Binding-site contacts:
Ligand atom O4' contacts residue GLY408 of chain 1.E at 3.2 Å.
Ligand atom O2G contacts residue GLY248 of chain 1.E at 3.6 Å (h-bond).
Ligand atom C5' contacts residue ALA409 of chain 1.E at 3.7 Å (hydrophobic).
Ligand atom S1G contacts residue THR252 of chain 1.E at 3.5 Å (h-bond).
Ligand atom O1B contacts residue LYS251 of chain 1.E at 3.6 Å.
Ligand atom O4' contacts residue ALA409 of chain 1.E at 3.1 Å (h-bond).
Ligand atom N6 contacts residue GLY207 of chain 1.E at 3.1 Å (h-bond).
Ligand atom N1 contacts residue GLY207 of chain 1.E at 3.1 Å (h-bond).
Ligand atom C6 contacts residue GLY207 of chain 1.E at 3.7 Å.
Ligand atom O3G contacts residue ARG359 of chain 1.F at 2.4 Å (salt-bridge).
Ligand atom O3A contacts residue GLY250 of chain 1.E at 3.0 Å (h-bond).
Ligand atom C6 contacts residue ILE380 of chain 1.E at 3.7 Å (hydrophobic).
Ligand atom O2B contacts residue THR249 of chain 1.E at 3.1 Å (h-bond).
Ligand atom N1 contacts residue ASP205 of chain 1.E at 3.6 Å.
Ligand atom C2 contacts residue ASP205 of chain 1.E at 3.2 Å.
Ligand atom N1 contacts residue ILE206 of chain 1.E at 3.6 Å.
Ligand atom O3A contacts residue THR249 of chain 1.E at 3.9 Å.
Ligand atom S1G contacts residue ARG359 of chain 1.F at 3.3 Å (salt-bridge).
Ligand atom C2 contacts residue ILE383 of chain 1.E at 3.6 Å (hydrophobic).
Ligand atom O3A contacts residue GLY248 of chain 1.E at 3.4 Å.
Ligand atom PB contacts residue GLY250 of chain 1.E at 3.5 Å.
Ligand atom N7 contacts residue THR249 of chain 1.E at 3.0 Å (h-bond).
Ligand atom C8 contacts residue GLY408 of chain 1.E at 3.6 Å.
Ligand atom O3B contacts residue GLY248 of chain 1.E at 3.5 Å.
Ligand atom N1 contacts residue ILE380 of chain 1.E at 3.4 Å.
Ligand atom PB contacts residue LYS251 of chain 1.E at 3.8 Å.
Ligand atom O2' contacts residue HIS384 of chain 1.E at 3.8 Å.
Ligand atom C5' contacts residue GLY248 of chain 1.E at 3.6 Å.
Ligand atom N7 contacts residue GLY250 of chain 1.E at 3.8 Å.
Ligand atom C8 contacts residue THR249 of chain 1.E at 3.7 Å.
Ligand atom O2B contacts residue GLY250 of chain 1.E at 2.9 Å (h-bond).
Ligand atom C8 contacts residue GLY250 of chain 1.E at 3.8 Å.
Ligand atom PB contacts residue GLY248 of chain 1.E at 3.7 Å.
Ligand atom PG contacts residue ARG359 of chain 1.F at 3.8 Å.
Ligand atom O1B contacts residue THR252 of chain 1.E at 2.8 Å (h-bond).
Ligand atom C2 contacts residue ILE380 of chain 1.E at 3.6 Å (hydrophobic).
Ligand atom C1' contacts residue GLY408 of chain 1.E at 3.7 Å.
Ligand atom O2B contacts residue LYS251 of chain 1.E at 2.9 Å (salt-bridge).
Ligand atom O2B contacts residue GLY248 of chain 1.E at 3.3 Å (h-bond).
Ligand atom O2G contacts residue LYS251 of chain 1.E at 2.9 Å (salt-bridge).

Sequence of chain 1.E:
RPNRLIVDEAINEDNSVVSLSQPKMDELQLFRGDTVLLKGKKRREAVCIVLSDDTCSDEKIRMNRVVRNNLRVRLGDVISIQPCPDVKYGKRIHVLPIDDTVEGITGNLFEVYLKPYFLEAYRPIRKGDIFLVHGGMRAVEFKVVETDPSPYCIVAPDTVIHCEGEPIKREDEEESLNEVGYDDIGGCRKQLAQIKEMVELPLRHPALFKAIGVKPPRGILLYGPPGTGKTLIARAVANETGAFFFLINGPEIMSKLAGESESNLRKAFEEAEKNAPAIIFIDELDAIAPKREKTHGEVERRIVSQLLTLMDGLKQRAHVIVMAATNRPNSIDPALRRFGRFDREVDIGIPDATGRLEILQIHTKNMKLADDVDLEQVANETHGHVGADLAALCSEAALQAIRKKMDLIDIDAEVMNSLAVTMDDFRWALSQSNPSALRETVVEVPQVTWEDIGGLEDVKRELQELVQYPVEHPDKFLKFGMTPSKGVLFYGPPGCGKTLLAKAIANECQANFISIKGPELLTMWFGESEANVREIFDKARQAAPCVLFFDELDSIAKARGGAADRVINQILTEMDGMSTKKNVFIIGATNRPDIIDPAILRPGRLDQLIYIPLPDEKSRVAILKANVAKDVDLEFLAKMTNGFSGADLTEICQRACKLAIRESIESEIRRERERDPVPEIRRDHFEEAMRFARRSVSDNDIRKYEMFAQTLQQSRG

Sequence of chain 1.F:
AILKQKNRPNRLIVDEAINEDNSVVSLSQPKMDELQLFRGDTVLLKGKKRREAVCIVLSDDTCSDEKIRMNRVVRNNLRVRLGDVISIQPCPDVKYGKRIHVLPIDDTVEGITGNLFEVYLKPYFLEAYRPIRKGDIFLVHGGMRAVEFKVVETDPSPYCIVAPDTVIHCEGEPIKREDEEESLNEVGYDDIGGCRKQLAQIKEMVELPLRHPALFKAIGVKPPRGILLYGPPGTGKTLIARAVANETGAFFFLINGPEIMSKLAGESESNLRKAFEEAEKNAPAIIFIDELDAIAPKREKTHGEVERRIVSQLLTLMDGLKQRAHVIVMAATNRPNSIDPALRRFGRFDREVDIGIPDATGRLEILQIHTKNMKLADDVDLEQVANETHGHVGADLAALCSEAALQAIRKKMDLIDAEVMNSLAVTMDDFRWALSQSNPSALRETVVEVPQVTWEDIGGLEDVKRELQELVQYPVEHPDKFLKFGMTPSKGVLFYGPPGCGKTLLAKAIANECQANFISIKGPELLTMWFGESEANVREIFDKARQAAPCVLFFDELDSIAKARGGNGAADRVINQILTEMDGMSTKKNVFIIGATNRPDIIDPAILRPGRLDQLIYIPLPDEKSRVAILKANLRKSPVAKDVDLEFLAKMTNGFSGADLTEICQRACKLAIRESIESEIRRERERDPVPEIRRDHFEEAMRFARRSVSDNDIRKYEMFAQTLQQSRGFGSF

This protein binds this small molecule.
Small molecule (SMILES): Nc1ncnc2c1ncn2[C@@H]1O[C@H](COP(=O)(O)OP(=O)(O)OP(O)(O)=S)[C@@H](O)[C@H]1O